Sequence of chain 1.D:
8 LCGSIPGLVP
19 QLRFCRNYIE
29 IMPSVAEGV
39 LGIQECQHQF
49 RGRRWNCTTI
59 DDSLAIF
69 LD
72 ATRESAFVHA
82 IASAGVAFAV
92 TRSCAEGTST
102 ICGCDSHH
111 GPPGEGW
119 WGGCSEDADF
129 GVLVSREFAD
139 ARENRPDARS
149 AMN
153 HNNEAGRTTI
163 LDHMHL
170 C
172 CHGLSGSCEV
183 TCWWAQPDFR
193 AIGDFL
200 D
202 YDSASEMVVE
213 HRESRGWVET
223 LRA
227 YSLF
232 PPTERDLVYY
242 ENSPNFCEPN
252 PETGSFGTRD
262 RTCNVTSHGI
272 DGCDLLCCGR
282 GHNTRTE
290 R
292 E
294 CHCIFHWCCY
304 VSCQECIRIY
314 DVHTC

Binding-site contacts:
Ligand atom C7 contacts residue ASN265 of chain 1.D at 3.9 Å.
Ligand atom O5 contacts residue ASN265 of chain 1.D at 2.4 Å (h-bond).
Ligand atom C1 contacts residue THR267 of chain 1.D at 3.4 Å.
Ligand atom C1 contacts residue ASN265 of chain 1.D at 1.4 Å.
Ligand atom C3 contacts residue ASN265 of chain 1.D at 3.8 Å.
Ligand atom C1 contacts residue SER268 of chain 1.D at 4.2 Å.
Ligand atom O5 contacts residue THR267 of chain 1.D at 3.7 Å.
Ligand atom O5 contacts residue SER268 of chain 1.D at 3.6 Å.
Ligand atom N2 contacts residue ASN265 of chain 1.D at 3.0 Å (h-bond).
Ligand atom C4 contacts residue ASN265 of chain 1.D at 4.2 Å.
Ligand atom C2 contacts residue ASN265 of chain 1.D at 2.4 Å.
Ligand atom C5 contacts residue ASN265 of chain 1.D at 3.6 Å.
Ligand atom C5 contacts residue THR267 of chain 1.D at 3.9 Å.
Ligand atom O7 contacts residue ASN265 of chain 1.D at 4.3 Å.

The small molecule below binds the protein below.
Small molecule (SMILES): CC(=O)N[C@@H]1[C@@H](O)[C@H](O)[C@@H](CO)O[C@H]1O